Binding-site contacts:
Ligand atom O3 contacts residue GLU44 of chain 1.C at 2.5 Å (salt-bridge).
Ligand atom C3 contacts residue ASP65 of chain 1.C at 3.5 Å.
Ligand atom O6 contacts residue TYR155 of chain 1.C at 3.1 Å (h-bond).
Ligand atom O2 contacts residue TRP230 of chain 1.C at 3.6 Å.
Ligand atom O2 contacts residue LYS15 of chain 1.C at 2.9 Å (salt-bridge).
Ligand atom O2 contacts residue GLU111 of chain 1.C at 2.7 Å (salt-bridge).
Ligand atom O6 contacts residue ARG344 of chain 1.C at 3.5 Å.
Ligand atom O6 contacts residue EDO1 of chain 1.SB at 2.9 Å (h-bond).
Ligand atom O2 contacts residue ALA63 of chain 1.C at 3.3 Å.
Ligand atom C3 contacts residue GLU44 of chain 1.C at 3.4 Å.
Ligand atom C3 contacts residue EDO1 of chain 1.SB at 3.6 Å.
Ligand atom O1 contacts residue ASP14 of chain 1.C at 2.7 Å (salt-bridge).
Ligand atom O4 contacts residue EDO1 of chain 1.SB at 2.8 Å (h-bond).
Ligand atom C6 contacts residue EDO1 of chain 1.SB at 2.9 Å.
Ligand atom O3 contacts residue ALA63 of chain 1.C at 3.5 Å.
Ligand atom C2 contacts residue ASP65 of chain 1.C at 3.4 Å.
Ligand atom C1 contacts residue ASP14 of chain 1.C at 3.4 Å.
Ligand atom C5 contacts residue EDO1 of chain 1.SB at 3.4 Å.
Ligand atom O2 contacts residue EDO1 of chain 1.SB at 3.2 Å (h-bond).
Ligand atom O3 contacts residue TRP62 of chain 1.C at 3.0 Å (h-bond).
Ligand atom O3 contacts residue LYS42 of chain 1.C at 3.2 Å (salt-bridge).
Ligand atom C1 contacts residue TYR155 of chain 1.C at 3.5 Å (hydrophobic).
Ligand atom O5 contacts residue TRP340 of chain 1.C at 3.1 Å.
Ligand atom O3 contacts residue ASP65 of chain 1.C at 2.7 Å (salt-bridge).
Ligand atom O6 contacts residue PRO154 of chain 1.C at 3.2 Å.
Ligand atom O2 contacts residue ARG66 of chain 1.C at 2.9 Å (salt-bridge).
Ligand atom O6 contacts residue GLU153 of chain 1.C at 2.7 Å (salt-bridge).
Ligand atom C1 contacts residue TRP340 of chain 1.C at 3.4 Å (hydrophobic).
Ligand atom O3 contacts residue ARG66 of chain 1.C at 3.0 Å (salt-bridge).
Ligand atom O5 contacts residue TYR341 of chain 1.C at 3.2 Å.
Ligand atom O2 contacts residue ASP65 of chain 1.C at 2.7 Å (salt-bridge).
Ligand atom C3 contacts residue TRP62 of chain 1.C at 3.6 Å (hydrophobic).
Ligand atom O5 contacts residue TYR155 of chain 1.C at 3.2 Å.
Ligand atom C2 contacts residue GLU44 of chain 1.C at 3.5 Å.
Ligand atom O2 contacts residue GLU44 of chain 1.C at 2.6 Å (salt-bridge).
Ligand atom O5 contacts residue GLU45 of chain 1.C at 3.1 Å (salt-bridge).
Ligand atom C1 contacts residue GLU44 of chain 1.C at 3.5 Å.
Ligand atom C6 contacts residue GLU153 of chain 1.C at 3.2 Å.
Ligand atom O1 contacts residue LYS15 of chain 1.C at 3.1 Å (salt-bridge).
Ligand atom C1 contacts residue GLU45 of chain 1.C at 3.2 Å.

The small molecule below binds the protein below.
Small molecule (SMILES): OC[C@H]1O[C@H](O[C@H]2[C@H](O)[C@@H](O)[C@@H](O[C@H]3[C@H](O)[C@@H](O)[C@@H](O[C@H]4[C@H](O)[C@@H](O)[C@@H](O)O[C@@H]4CO)O[C@@H]3CO)O[C@@H]2CO)[C@H](O)[C@@H](O)[C@@H]1O

Sequence of chain 1.E:
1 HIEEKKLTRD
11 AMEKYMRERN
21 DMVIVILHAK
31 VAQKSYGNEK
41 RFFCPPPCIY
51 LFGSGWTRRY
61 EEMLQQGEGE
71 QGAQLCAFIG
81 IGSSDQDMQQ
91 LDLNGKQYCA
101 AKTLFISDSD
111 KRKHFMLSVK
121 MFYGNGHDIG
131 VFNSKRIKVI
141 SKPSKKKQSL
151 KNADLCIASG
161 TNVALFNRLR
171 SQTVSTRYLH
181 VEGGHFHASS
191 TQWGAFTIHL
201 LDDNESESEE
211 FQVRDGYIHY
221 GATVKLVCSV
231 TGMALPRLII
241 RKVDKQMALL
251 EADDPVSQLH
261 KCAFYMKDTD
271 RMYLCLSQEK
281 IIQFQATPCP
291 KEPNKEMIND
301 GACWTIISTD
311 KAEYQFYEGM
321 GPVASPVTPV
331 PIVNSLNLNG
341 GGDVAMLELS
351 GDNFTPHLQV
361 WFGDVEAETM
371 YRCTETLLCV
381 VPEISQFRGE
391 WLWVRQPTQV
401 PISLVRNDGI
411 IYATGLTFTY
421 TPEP

Sequence of chain 1.C:
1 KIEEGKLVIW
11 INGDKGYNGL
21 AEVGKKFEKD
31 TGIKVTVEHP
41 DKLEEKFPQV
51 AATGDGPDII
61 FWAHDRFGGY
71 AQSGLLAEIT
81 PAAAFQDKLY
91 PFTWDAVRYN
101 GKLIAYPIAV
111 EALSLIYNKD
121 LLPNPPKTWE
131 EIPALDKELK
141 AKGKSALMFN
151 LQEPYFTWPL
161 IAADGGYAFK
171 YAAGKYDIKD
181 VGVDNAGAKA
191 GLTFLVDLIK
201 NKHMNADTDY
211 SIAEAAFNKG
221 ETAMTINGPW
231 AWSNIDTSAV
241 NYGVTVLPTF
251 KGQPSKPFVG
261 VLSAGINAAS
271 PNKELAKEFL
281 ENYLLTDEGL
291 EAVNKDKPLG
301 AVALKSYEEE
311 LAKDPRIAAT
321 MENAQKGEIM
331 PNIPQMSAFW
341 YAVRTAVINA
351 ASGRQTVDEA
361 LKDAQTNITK